Binding-site contacts:
Ligand atom C08 contacts residue ILE11 of chain 1.C at 3.6 Å (hydrophobic).
Ligand atom C12 contacts residue HIS85 of chain 1.C at 3.5 Å.
Ligand atom C10 contacts residue LEU84 of chain 1.C at 3.5 Å (hydrophobic).
Ligand atom N05 contacts residue LEU135 of chain 1.C at 3.6 Å.
Ligand atom N29 contacts residue GLN132 of chain 1.C at 2.6 Å (h-bond).
Ligand atom C28 contacts residue ASP87 of chain 1.C at 3.0 Å.
Ligand atom C11 contacts residue ILE11 of chain 1.C at 3.8 Å (hydrophobic).
Ligand atom N06 contacts residue LEU84 of chain 1.C at 3.4 Å (h-bond).
Ligand atom C30 contacts residue GLU13 of chain 1.C at 3.6 Å.
Ligand atom C10 contacts residue HIS85 of chain 1.C at 3.6 Å.
Ligand atom N09 contacts residue ILE11 of chain 1.C at 3.8 Å.
Ligand atom C24 contacts residue ILE11 of chain 1.C at 3.7 Å (hydrophobic).
Ligand atom C30 contacts residue GLN132 of chain 1.C at 3.7 Å.
Ligand atom C28 contacts residue GLN132 of chain 1.C at 3.1 Å.
Ligand atom C12 contacts residue PHE83 of chain 1.C at 3.5 Å (hydrophobic).
Ligand atom C16 contacts residue ILE11 of chain 1.C at 3.7 Å (hydrophobic).
Ligand atom C04 contacts residue ALA32 of chain 1.C at 3.7 Å (hydrophobic).
Ligand atom C03 contacts residue VAL65 of chain 1.C at 3.8 Å (hydrophobic).
Ligand atom N05 contacts residue GLU82 of chain 1.C at 2.9 Å (salt-bridge).
Ligand atom N06 contacts residue PHE83 of chain 1.C at 3.7 Å.
Ligand atom C19 contacts residue ASP87 of chain 1.C at 3.5 Å.
Ligand atom N32 contacts residue VAL19 of chain 1.C at 3.7 Å.
Ligand atom C31 contacts residue GLU13 of chain 1.C at 3.5 Å.
Ligand atom S25 contacts residue ILE11 of chain 1.C at 3.4 Å.
Ligand atom C20 contacts residue LYS90 of chain 1.C at 3.7 Å.
Ligand atom C01 contacts residue PHE81 of chain 1.C at 3.8 Å (hydrophobic).
Ligand atom N23 contacts residue ILE11 of chain 1.C at 3.2 Å.
Ligand atom C03 contacts residue LEU135 of chain 1.C at 3.7 Å (hydrophobic).
Ligand atom C19 contacts residue LYS90 of chain 1.C at 3.6 Å.
Ligand atom C11 contacts residue HIS85 of chain 1.C at 3.4 Å.
Ligand atom N06 contacts residue LEU135 of chain 1.C at 3.6 Å.
Ligand atom N05 contacts residue PHE83 of chain 1.C at 3.8 Å.
Ligand atom C07 contacts residue LEU135 of chain 1.C at 3.6 Å (hydrophobic).
Ligand atom C02 contacts residue PHE81 of chain 1.C at 3.7 Å (hydrophobic).
Ligand atom C04 contacts residue LEU135 of chain 1.C at 3.6 Å (hydrophobic).
Ligand atom N09 contacts residue LEU84 of chain 1.C at 2.8 Å (h-bond).
Ligand atom C20 contacts residue ASP87 of chain 1.C at 3.3 Å.
Ligand atom C12 contacts residue ILE11 of chain 1.C at 3.5 Å (hydrophobic).
Ligand atom N05 contacts residue ALA32 of chain 1.C at 3.8 Å.
Ligand atom C33 contacts residue LEU135 of chain 1.C at 3.6 Å (hydrophobic).

The small molecule below binds the protein below.
Small molecule (SMILES): CC(C)c1[nH]nc2c(NCc3ccccc3-c3ccccc3)nc(SC3CCNCC3)nc12

Sequence of chain 1.C:
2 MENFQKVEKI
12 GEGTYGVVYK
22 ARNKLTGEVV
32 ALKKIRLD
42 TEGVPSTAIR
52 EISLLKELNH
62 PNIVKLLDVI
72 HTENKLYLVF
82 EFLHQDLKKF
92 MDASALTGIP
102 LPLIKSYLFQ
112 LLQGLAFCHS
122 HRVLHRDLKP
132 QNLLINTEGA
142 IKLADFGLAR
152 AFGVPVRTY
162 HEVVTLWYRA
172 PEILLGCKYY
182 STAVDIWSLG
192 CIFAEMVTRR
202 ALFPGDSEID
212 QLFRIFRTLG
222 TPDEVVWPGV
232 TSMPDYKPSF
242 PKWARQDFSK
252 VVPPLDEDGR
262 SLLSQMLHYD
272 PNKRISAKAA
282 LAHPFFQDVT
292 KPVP